Binding-site contacts:
Ligand atom C15 contacts residue GLY169 of chain 1.C at 3.8 Å.
Ligand atom C10 contacts residue GLY197 of chain 1.C at 3.9 Å.
Ligand atom O2A contacts residue ASN204 of chain 1.C at 3.9 Å.
Ligand atom C12 contacts residue MET196 of chain 1.C at 3.7 Å (hydrophobic).
Ligand atom C9 contacts residue VAL168 of chain 1.C at 3.5 Å (hydrophobic).
Ligand atom S1 contacts residue SER41 of chain 1.C at 3.8 Å.
Ligand atom C11 contacts residue LEU172 of chain 1.C at 3.6 Å (hydrophobic).
Ligand atom O2B contacts residue SER41 of chain 1.C at 3.1 Å.
Ligand atom C3 contacts residue PHE42 of chain 1.C at 3.8 Å (hydrophobic).
Ligand atom C15 contacts residue MET196 of chain 1.C at 3.6 Å (hydrophobic).
Ligand atom O3B contacts residue RWZ1 of chain 1.J at 3.5 Å.
Ligand atom C9 contacts residue RWZ1 of chain 1.J at 4.0 Å.
Ligand atom C12 contacts residue GLY169 of chain 1.C at 3.7 Å.
Ligand atom C15 contacts residue TYR267 of chain 1.C at 3.6 Å (hydrophobic).
Ligand atom C6 contacts residue RWZ1 of chain 1.J at 3.6 Å.
Ligand atom O2B contacts residue SER39 of chain 1.C at 2.8 Å (h-bond).
Ligand atom C3 contacts residue RWZ1 of chain 1.J at 4.0 Å.
Ligand atom C7 contacts residue LEU200 of chain 1.C at 3.5 Å (hydrophobic).
Ligand atom O2A contacts residue RWZ1 of chain 1.J at 3.7 Å.
Ligand atom S1 contacts residue PHE42 of chain 1.C at 4.0 Å.
Ligand atom C9 contacts residue ALA165 of chain 1.C at 3.6 Å (hydrophobic).
Ligand atom C10 contacts residue LEU200 of chain 1.C at 3.4 Å (hydrophobic).
Ligand atom C1 contacts residue RWZ1 of chain 1.J at 3.9 Å.
Ligand atom C2 contacts residue RWZ1 of chain 1.J at 3.8 Å.
Ligand atom C8 contacts residue LEU200 of chain 1.C at 3.5 Å (hydrophobic).
Ligand atom C13 contacts residue MET196 of chain 1.C at 3.8 Å (hydrophobic).
Ligand atom C14 contacts residue LEU172 of chain 1.C at 3.8 Å (hydrophobic).
Ligand atom C14 contacts residue TYR176 of chain 1.C at 3.4 Å (hydrophobic).
Ligand atom PB contacts residue SER39 of chain 1.C at 3.2 Å.
Ligand atom O1B contacts residue SER39 of chain 1.C at 3.9 Å.
Ligand atom O3B contacts residue SER39 of chain 1.C at 2.7 Å (h-bond).
Ligand atom C15 contacts residue ALA193 of chain 1.C at 3.8 Å (hydrophobic).
Ligand atom C4 contacts residue TYR61 of chain 1.C at 3.7 Å (hydrophobic).
Ligand atom O2B contacts residue PHE42 of chain 1.C at 3.8 Å.
Ligand atom C4 contacts residue PHE42 of chain 1.C at 3.6 Å (hydrophobic).
Ligand atom C4 contacts residue RWZ1 of chain 1.J at 3.8 Å.
Ligand atom C14 contacts residue MET196 of chain 1.C at 3.9 Å (hydrophobic).
Ligand atom C1 contacts residue PHE42 of chain 1.C at 3.6 Å (hydrophobic).
Ligand atom C13 contacts residue GLY169 of chain 1.C at 4.0 Å.
Ligand atom C14 contacts residue SER280 of chain 1.C at 3.8 Å.

A protein and the small-molecule ligand that binds it are described below.
Small molecule (SMILES): CC(C)=CCC/C(C)=C/CC/C(C)=C/CS[P](=O)(O)OP(=O)(O)O

Sequence of chain 1.C:
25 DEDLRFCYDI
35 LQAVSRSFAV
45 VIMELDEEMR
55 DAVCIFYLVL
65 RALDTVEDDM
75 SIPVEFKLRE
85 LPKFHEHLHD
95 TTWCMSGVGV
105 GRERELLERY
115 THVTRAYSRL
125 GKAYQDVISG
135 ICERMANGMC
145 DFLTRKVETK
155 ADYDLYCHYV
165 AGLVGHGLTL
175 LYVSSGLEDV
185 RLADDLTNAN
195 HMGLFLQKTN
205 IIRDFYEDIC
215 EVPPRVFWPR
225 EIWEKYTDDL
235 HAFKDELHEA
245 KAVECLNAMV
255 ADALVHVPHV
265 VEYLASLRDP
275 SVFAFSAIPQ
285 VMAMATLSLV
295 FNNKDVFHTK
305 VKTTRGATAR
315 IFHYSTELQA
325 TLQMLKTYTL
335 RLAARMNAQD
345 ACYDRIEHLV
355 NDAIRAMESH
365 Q